Sequence of chain 1.A:
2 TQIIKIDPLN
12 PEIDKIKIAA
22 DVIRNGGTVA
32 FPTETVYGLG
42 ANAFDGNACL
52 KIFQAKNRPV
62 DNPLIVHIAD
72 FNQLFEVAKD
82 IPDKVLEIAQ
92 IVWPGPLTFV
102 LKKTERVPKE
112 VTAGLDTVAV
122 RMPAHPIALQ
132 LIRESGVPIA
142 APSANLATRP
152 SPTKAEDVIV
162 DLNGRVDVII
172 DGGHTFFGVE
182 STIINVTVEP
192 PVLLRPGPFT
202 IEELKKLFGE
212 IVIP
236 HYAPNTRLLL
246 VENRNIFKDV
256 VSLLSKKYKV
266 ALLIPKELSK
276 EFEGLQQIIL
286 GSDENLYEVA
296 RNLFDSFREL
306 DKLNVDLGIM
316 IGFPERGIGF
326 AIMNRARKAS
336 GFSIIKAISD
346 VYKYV

This protein binds this small molecule.
Small molecule (SMILES): Nc1ncnc2c1ncn2[C@@H]1O[C@H](CO[P](=O)(O)O[P](=O)(O)NP(=O)(O)O)[C@@H](O)[C@H]1O

Binding-site contacts:
Ligand atom O3A contacts residue PRO143 of chain 1.A at 3.2 Å.
Ligand atom O2A contacts residue THR1 of chain 1.B at 3.5 Å (h-bond).
Ligand atom N7 contacts residue ALA120 of chain 1.A at 3.2 Å.
Ligand atom O2G contacts residue TYR237 of chain 1.A at 2.5 Å.
Ligand atom PA contacts residue THR1 of chain 1.B at 3.7 Å.
Ligand atom O1A contacts residue THR1 of chain 1.B at 3.0 Å (h-bond).
Ligand atom C8 contacts residue ALA120 of chain 1.A at 3.4 Å (hydrophobic).
Ligand atom C3' contacts residue ASN63 of chain 1.A at 3.2 Å.
Ligand atom O2G contacts residue SER152 of chain 1.A at 3.1 Å (h-bond).
Ligand atom C8 contacts residue PRO64 of chain 1.A at 3.7 Å (hydrophobic).
Ligand atom O2G contacts residue GLU181 of chain 1.A at 3.5 Å (salt-bridge).
Ligand atom N3B contacts residue ARG196 of chain 1.A at 3.1 Å (salt-bridge).
Ligand atom O2A contacts residue PRO143 of chain 1.A at 3.4 Å.
Ligand atom C2 contacts residue LEU195 of chain 1.A at 3.7 Å (hydrophobic).
Ligand atom PA contacts residue ILE66 of chain 1.A at 3.5 Å.
Ligand atom O2G contacts residue SER144 of chain 1.A at 2.6 Å (h-bond).
Ligand atom O4' contacts residue ILE184 of chain 1.A at 3.4 Å.
Ligand atom O3G contacts residue GLU181 of chain 1.A at 2.4 Å (salt-bridge).
Ligand atom O1B contacts residue TYR237 of chain 1.A at 2.8 Å (h-bond).
Ligand atom N6 contacts residue THR118 of chain 1.A at 2.8 Å (h-bond).
Ligand atom O1A contacts residue ILE66 of chain 1.A at 3.5 Å.
Ligand atom C3' contacts residue PRO64 of chain 1.A at 3.8 Å (hydrophobic).
Ligand atom O2B contacts residue ARG59 of chain 1.A at 3.0 Å (salt-bridge).
Ligand atom O1G contacts residue TYR237 of chain 1.A at 3.6 Å.
Ligand atom O2A contacts residue ILE66 of chain 1.A at 3.2 Å.
Ligand atom O3G contacts residue ARG196 of chain 1.A at 3.4 Å (salt-bridge).
Ligand atom O1B contacts residue SER144 of chain 1.A at 2.5 Å (h-bond).
Ligand atom O5' contacts residue ARG196 of chain 1.A at 3.0 Å (salt-bridge).
Ligand atom O5' contacts residue ILE66 of chain 1.A at 3.5 Å.
Ligand atom O3' contacts residue ASN63 of chain 1.A at 2.5 Å (h-bond).
Ligand atom PG contacts residue ARG196 of chain 1.A at 3.8 Å.
Ligand atom N7 contacts residue PRO64 of chain 1.A at 3.7 Å.
Ligand atom PG contacts residue TYR237 of chain 1.A at 3.5 Å.
Ligand atom C5' contacts residue PRO64 of chain 1.A at 3.8 Å (hydrophobic).
Ligand atom PG contacts residue GLU181 of chain 1.A at 3.6 Å.
Ligand atom C6 contacts residue THR118 of chain 1.A at 3.7 Å.
Ligand atom O1A contacts residue ARG196 of chain 1.A at 3.4 Å (salt-bridge).
Ligand atom O3A contacts residue SER144 of chain 1.A at 3.6 Å.
Ligand atom O1B contacts residue ARG59 of chain 1.A at 3.6 Å (salt-bridge).
Ligand atom O1B contacts residue PRO143 of chain 1.A at 3.6 Å.